Binding-site contacts:
Ligand atom CZ2 contacts residue ASN74 of chain 8.A at 3.5 Å.
Ligand atom C contacts residue GLU44 of chain 8.A at 3.7 Å.
Ligand atom CD2 contacts residue LEU41 of chain 3.A at 3.5 Å (hydrophobic).
Ligand atom CH2 contacts residue ILE37 of chain 8.A at 3.8 Å (hydrophobic).
Ligand atom CE2 contacts residue ASN207 of chain 3.A at 3.5 Å.
Ligand atom O contacts residue ASN207 of chain 3.A at 2.8 Å (h-bond).
Ligand atom CD1 contacts residue ASN207 of chain 3.A at 3.5 Å.
Ligand atom CE1 contacts residue ALA206 of chain 3.A at 3.9 Å (hydrophobic).
Ligand atom C contacts residue VAL205 of chain 3.A at 3.5 Å (hydrophobic).
Ligand atom CA contacts residue GLU44 of chain 8.A at 3.6 Å.
Ligand atom CZ contacts residue SER38 of chain 3.A at 3.4 Å.
Ligand atom N contacts residue GLU44 of chain 8.A at 3.2 Å (salt-bridge).
Ligand atom CG contacts residue VAL40 of chain 8.A at 3.7 Å (hydrophobic).
Ligand atom CD1 contacts residue VAL40 of chain 8.A at 3.9 Å (hydrophobic).
Ligand atom CD2 contacts residue VAL40 of chain 8.A at 3.5 Å (hydrophobic).
Ligand atom O contacts residue VAL205 of chain 3.A at 3.6 Å.
Ligand atom O contacts residue ASN207 of chain 3.A at 3.3 Å (h-bond).
Ligand atom CB contacts residue ASN49 of chain 8.A at 3.5 Å.
Ligand atom CD2 contacts residue GLU45 of chain 3.A at 3.8 Å.
Ligand atom CZ2 contacts residue ARG34 of chain 3.A at 3.6 Å.
Ligand atom N contacts residue VAL205 of chain 3.A at 2.8 Å (h-bond).
Ligand atom CD1 contacts residue VAL205 of chain 3.A at 3.9 Å (hydrophobic).
Ligand atom CE3 contacts residue LEU41 of chain 8.A at 3.8 Å (hydrophobic).
Ligand atom CA contacts residue VAL205 of chain 3.A at 3.3 Å (hydrophobic).
Ligand atom NE1 contacts residue VAL40 of chain 8.A at 3.8 Å.
Ligand atom CE1 contacts residue SER38 of chain 3.A at 3.8 Å.
Ligand atom CE2 contacts residue VAL40 of chain 8.A at 3.6 Å (hydrophobic).
Ligand atom N contacts residue GLU44 of chain 8.A at 2.7 Å (salt-bridge).
Ligand atom CA contacts residue VAL205 of chain 3.A at 3.9 Å (hydrophobic).
Ligand atom CD1 contacts residue ASN74 of chain 8.A at 3.9 Å.
Ligand atom CH2 contacts residue ARG34 of chain 3.A at 3.4 Å.
Ligand atom O contacts residue VAL205 of chain 3.A at 2.8 Å (h-bond).
Ligand atom CZ contacts residue ALA42 of chain 3.A at 3.6 Å (hydrophobic).
Ligand atom O contacts residue ALA206 of chain 3.A at 3.2 Å.
Ligand atom CB contacts residue GLU44 of chain 8.A at 3.4 Å.
Ligand atom O contacts residue LYS204 of chain 3.A at 3.7 Å.
Ligand atom NE1 contacts residue ASN74 of chain 8.A at 3.0 Å (h-bond).
Ligand atom CZ2 contacts residue ASN207 of chain 3.A at 3.6 Å.
Ligand atom NE1 contacts residue ASN207 of chain 3.A at 3.6 Å (h-bond).
Ligand atom CA contacts residue GLU44 of chain 8.A at 3.8 Å.

Sequence of chain 8.A:
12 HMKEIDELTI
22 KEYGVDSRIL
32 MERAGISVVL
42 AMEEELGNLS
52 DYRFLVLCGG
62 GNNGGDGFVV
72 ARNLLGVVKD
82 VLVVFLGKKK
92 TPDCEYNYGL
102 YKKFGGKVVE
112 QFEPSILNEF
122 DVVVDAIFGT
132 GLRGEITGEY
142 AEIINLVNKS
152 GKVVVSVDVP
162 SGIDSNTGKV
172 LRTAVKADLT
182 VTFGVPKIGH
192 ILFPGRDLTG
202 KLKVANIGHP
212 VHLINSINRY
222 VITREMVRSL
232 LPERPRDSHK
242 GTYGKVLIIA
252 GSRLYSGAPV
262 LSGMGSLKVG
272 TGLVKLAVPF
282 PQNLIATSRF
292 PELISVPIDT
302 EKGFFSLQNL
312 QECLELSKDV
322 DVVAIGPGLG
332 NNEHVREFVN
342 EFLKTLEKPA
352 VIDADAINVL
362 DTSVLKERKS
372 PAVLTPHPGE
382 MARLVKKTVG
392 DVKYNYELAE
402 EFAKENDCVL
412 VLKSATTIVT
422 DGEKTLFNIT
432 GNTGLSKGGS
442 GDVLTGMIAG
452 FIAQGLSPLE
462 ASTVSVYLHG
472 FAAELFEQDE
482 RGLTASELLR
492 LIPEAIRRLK

Sequence of chain 3.A:
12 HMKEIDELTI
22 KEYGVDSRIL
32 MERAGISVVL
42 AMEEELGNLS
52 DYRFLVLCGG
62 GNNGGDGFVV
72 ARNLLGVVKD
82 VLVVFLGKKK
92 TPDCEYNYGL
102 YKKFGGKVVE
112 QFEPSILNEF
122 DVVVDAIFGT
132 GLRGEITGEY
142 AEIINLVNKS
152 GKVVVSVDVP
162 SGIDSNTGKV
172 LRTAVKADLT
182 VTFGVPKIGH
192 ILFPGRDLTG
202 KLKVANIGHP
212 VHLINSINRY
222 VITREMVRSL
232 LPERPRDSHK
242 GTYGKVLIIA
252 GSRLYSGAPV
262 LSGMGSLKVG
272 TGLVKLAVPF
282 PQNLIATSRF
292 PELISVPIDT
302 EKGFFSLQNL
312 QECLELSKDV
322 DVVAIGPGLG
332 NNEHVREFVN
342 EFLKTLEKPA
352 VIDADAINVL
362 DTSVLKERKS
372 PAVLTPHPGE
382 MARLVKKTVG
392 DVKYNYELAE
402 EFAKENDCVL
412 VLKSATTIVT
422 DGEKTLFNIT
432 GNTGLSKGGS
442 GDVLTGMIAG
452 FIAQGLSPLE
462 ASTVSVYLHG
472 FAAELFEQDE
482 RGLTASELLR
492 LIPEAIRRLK

This small molecule binds to this protein.
Small molecule (SMILES): CC(C)C[C@H](NC(=O)[C@H](CC1=CN=C2C=CC=CC12)NC(=O)[C@H](C)N)C(=O)N[C@@H](Cc1ccccc1)C(=O)N[C@@H](CCC(=O)O)C(=O)N[C@@H](C)C=O